Sequence of chain 1.A:
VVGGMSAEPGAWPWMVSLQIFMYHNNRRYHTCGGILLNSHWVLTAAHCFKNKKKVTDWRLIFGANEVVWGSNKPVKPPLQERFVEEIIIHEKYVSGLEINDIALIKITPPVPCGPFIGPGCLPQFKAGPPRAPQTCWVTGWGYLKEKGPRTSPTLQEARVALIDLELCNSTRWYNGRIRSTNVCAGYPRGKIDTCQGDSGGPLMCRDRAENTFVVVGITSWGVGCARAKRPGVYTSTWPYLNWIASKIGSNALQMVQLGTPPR

Binding-site contacts:
Ligand atom C7 contacts residue GLY232 of chain 1.A at 4.1 Å.
Ligand atom C2 contacts residue GLY222 of chain 1.A at 3.9 Å.
Ligand atom C2 contacts residue TRP221 of chain 1.A at 3.8 Å (hydrophobic).
Ligand atom C1 contacts residue GLN196 of chain 1.A at 3.5 Å.
Ligand atom N3 contacts residue ASP193 of chain 1.A at 2.8 Å (salt-bridge).
Ligand atom C2 contacts residue GLN196 of chain 1.A at 3.6 Å.
Ligand atom C7 contacts residue THR194 of chain 1.A at 3.5 Å.
Ligand atom N1 contacts residue SER199 of chain 1.A at 3.3 Å (h-bond).
Ligand atom N3 contacts residue GLY232 of chain 1.A at 4.1 Å.
Ligand atom C3 contacts residue TRP221 of chain 1.A at 3.4 Å (hydrophobic).
Ligand atom C3 contacts residue GLY224 of chain 1.A at 3.7 Å.
Ligand atom N3 contacts residue GLY222 of chain 1.A at 3.7 Å.
Ligand atom N2 contacts residue THR194 of chain 1.A at 2.3 Å (h-bond).
Ligand atom N3 contacts residue THR194 of chain 1.A at 4.1 Å.
Ligand atom C6 contacts residue SER199 of chain 1.A at 3.8 Å.
Ligand atom N2 contacts residue GLY232 of chain 1.A at 3.8 Å.
Ligand atom C1 contacts residue TRP221 of chain 1.A at 3.9 Å (hydrophobic).
Ligand atom C7 contacts residue ASP193 of chain 1.A at 3.1 Å.
Ligand atom N1 contacts residue GLN196 of chain 1.A at 3.0 Å (h-bond).
Ligand atom C4 contacts residue CYS195 of chain 1.A at 4.1 Å (hydrophobic).
Ligand atom C6 contacts residue TRP221 of chain 1.A at 4.1 Å (hydrophobic).
Ligand atom C5 contacts residue THR194 of chain 1.A at 3.7 Å.
Ligand atom C5 contacts residue TRP221 of chain 1.A at 4.0 Å (hydrophobic).
Ligand atom C5 contacts residue THR219 of chain 1.A at 3.8 Å.
Ligand atom N2 contacts residue TRP221 of chain 1.A at 4.1 Å.
Ligand atom C4 contacts residue GLY222 of chain 1.A at 4.1 Å.
Ligand atom C4 contacts residue THR194 of chain 1.A at 4.0 Å.
Ligand atom C6 contacts residue GLN196 of chain 1.A at 4.0 Å.
Ligand atom C5 contacts residue CYS195 of chain 1.A at 3.6 Å (hydrophobic).
Ligand atom C7 contacts residue TRP221 of chain 1.A at 3.6 Å (hydrophobic).
Ligand atom C1 contacts residue SER199 of chain 1.A at 4.0 Å.
Ligand atom N3 contacts residue TRP221 of chain 1.A at 3.9 Å.
Ligand atom C6 contacts residue THR219 of chain 1.A at 4.1 Å.
Ligand atom C3 contacts residue GLY222 of chain 1.A at 3.5 Å.
Ligand atom C4 contacts residue TRP221 of chain 1.A at 3.6 Å (hydrophobic).
Ligand atom N2 contacts residue CYS195 of chain 1.A at 4.0 Å.
Ligand atom C6 contacts residue CYS195 of chain 1.A at 3.7 Å (hydrophobic).
Ligand atom N2 contacts residue ASP193 of chain 1.A at 2.8 Å (salt-bridge).
Ligand atom C7 contacts residue GLY224 of chain 1.A at 4.0 Å.
Ligand atom N3 contacts residue GLY224 of chain 1.A at 3.1 Å (h-bond).

This small molecule binds to this protein.
Small molecule (SMILES): NC(=[NH2+])c1ccc(N)cc1